Binding-site contacts:
Ligand atom C12 contacts residue ASP102 of chain 1.A at 4.2 Å.
Ligand atom C05 contacts residue LEU105 of chain 1.A at 4.2 Å (hydrophobic).
Ligand atom N18 contacts residue ILE148 of chain 1.A at 3.7 Å.
Ligand atom N16 contacts residue ASP144 of chain 1.A at 3.9 Å.
Ligand atom C09 contacts residue LEU136 of chain 1.A at 4.0 Å (hydrophobic).
Ligand atom C11 contacts residue GLN98 of chain 1.A at 4.2 Å.
Ligand atom C12 contacts residue LEU136 of chain 1.A at 4.4 Å (hydrophobic).
Ligand atom C17 contacts residue ILE148 of chain 1.A at 3.9 Å (hydrophobic).
Ligand atom C04 contacts residue LEU105 of chain 1.A at 4.5 Å (hydrophobic).
Ligand atom N07 contacts residue ASP109 of chain 1.A at 4.1 Å.
Ligand atom N08 contacts residue LEU105 of chain 1.A at 3.7 Å.
Ligand atom N18 contacts residue ASP144 of chain 1.A at 3.8 Å.
Ligand atom C04 contacts residue LEU136 of chain 1.A at 4.2 Å (hydrophobic).
Ligand atom N08 contacts residue ASP102 of chain 1.A at 3.8 Å.
Ligand atom C05 contacts residue TYR133 of chain 1.A at 4.1 Å (hydrophobic).
Ligand atom C15 contacts residue ILE148 of chain 1.A at 4.4 Å (hydrophobic).
Ligand atom C10 contacts residue ASP102 of chain 1.A at 2.9 Å.
Ligand atom N07 contacts residue TYR133 of chain 1.A at 3.1 Å (h-bond).
Ligand atom C14 contacts residue ASP102 of chain 1.A at 4.2 Å.
Ligand atom C14 contacts residue LEU136 of chain 1.A at 3.7 Å (hydrophobic).
Ligand atom C06 contacts residue TYR133 of chain 1.A at 4.0 Å (hydrophobic).
Ligand atom C06 contacts residue LEU105 of chain 1.A at 4.0 Å (hydrophobic).
Ligand atom C03 contacts residue LEU136 of chain 1.A at 4.1 Å (hydrophobic).
Ligand atom C04 contacts residue ASP102 of chain 1.A at 2.7 Å.
Ligand atom C14 contacts residue ILE148 of chain 1.A at 4.2 Å (hydrophobic).
Ligand atom C13 contacts residue ILE148 of chain 1.A at 4.4 Å (hydrophobic).
Ligand atom C12 contacts residue GLN98 of chain 1.A at 3.8 Å.
Ligand atom S01 contacts residue TYR133 of chain 1.A at 3.5 Å (h-bond).
Ligand atom C19 contacts residue ILE148 of chain 1.A at 4.0 Å (hydrophobic).
Ligand atom C03 contacts residue ASP102 of chain 1.A at 3.4 Å.
Ligand atom C05 contacts residue ASP102 of chain 1.A at 3.8 Å.
Ligand atom C06 contacts residue ASP102 of chain 1.A at 4.3 Å.
Ligand atom C09 contacts residue ASP102 of chain 1.A at 3.2 Å.
Ligand atom C13 contacts residue GLN98 of chain 1.A at 4.0 Å.
Ligand atom C11 contacts residue ASP102 of chain 1.A at 3.0 Å.
Ligand atom C02 contacts residue TYR133 of chain 1.A at 4.5 Å (hydrophobic).
Ligand atom C13 contacts residue LEU136 of chain 1.A at 3.9 Å (hydrophobic).
Ligand atom N16 contacts residue ILE148 of chain 1.A at 4.3 Å.
Ligand atom N07 contacts residue LEU105 of chain 1.A at 4.1 Å.
Ligand atom C17 contacts residue ASP144 of chain 1.A at 2.9 Å.

A small-molecule ligand and the protein it binds are described below.
Small molecule (SMILES): [H]/N=C(/N)c1cc(-c2ccccc2)c(-c2cnc[nH]2)s1

Sequence of chain 1.A:
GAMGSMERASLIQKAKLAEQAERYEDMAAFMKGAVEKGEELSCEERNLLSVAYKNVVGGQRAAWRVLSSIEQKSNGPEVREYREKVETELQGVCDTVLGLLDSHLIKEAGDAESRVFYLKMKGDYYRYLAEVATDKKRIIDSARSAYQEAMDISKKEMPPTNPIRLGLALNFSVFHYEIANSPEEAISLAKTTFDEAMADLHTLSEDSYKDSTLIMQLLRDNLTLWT